Sequence of chain 2.A:
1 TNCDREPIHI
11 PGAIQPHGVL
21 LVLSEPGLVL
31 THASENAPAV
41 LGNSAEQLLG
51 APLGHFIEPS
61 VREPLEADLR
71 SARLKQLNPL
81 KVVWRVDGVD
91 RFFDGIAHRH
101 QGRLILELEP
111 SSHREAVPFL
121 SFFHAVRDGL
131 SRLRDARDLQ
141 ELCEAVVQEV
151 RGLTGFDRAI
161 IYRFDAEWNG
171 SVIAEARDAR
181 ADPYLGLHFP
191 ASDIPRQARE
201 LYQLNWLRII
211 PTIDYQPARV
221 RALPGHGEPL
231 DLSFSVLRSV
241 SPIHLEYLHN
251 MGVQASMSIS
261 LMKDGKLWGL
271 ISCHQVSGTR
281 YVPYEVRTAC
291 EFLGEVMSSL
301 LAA

Binding-site contacts:
Ligand atom CBD contacts residue TYR202 of chain 2.A at 3.4 Å (hydrophobic).
Ligand atom O2D contacts residue SER241 of chain 2.A at 3.0 Å (h-bond).
Ligand atom C4A contacts residue HIS244 of chain 2.A at 3.6 Å.
Ligand atom NC contacts residue ASP193 of chain 2.A at 3.2 Å (salt-bridge).
Ligand atom O2D contacts residue ARG238 of chain 2.A at 2.8 Å (salt-bridge).
Ligand atom CAA contacts residue TYR202 of chain 2.A at 3.5 Å (hydrophobic).
Ligand atom CAD contacts residue TYR202 of chain 2.A at 3.2 Å (hydrophobic).
Ligand atom OC contacts residue ASP193 of chain 2.A at 3.2 Å (salt-bridge).
Ligand atom OB contacts residue SER272 of chain 2.A at 3.2 Å (h-bond).
Ligand atom C1D contacts residue PRO195 of chain 2.A at 3.3 Å (hydrophobic).
Ligand atom O2D contacts residue VAL240 of chain 2.A at 3.4 Å.
Ligand atom C4A contacts residue ILE194 of chain 2.A at 3.5 Å (hydrophobic).
Ligand atom CBB contacts residue TYR184 of chain 2.A at 3.6 Å (hydrophobic).
Ligand atom CGA contacts residue HIS244 of chain 2.A at 3.3 Å.
Ligand atom C1A contacts residue HIS244 of chain 2.A at 3.3 Å.
Ligand atom C2B contacts residue TYR247 of chain 2.A at 3.6 Å (hydrophobic).
Ligand atom CBC contacts residue CYS3 of chain 2.A at 1.8 Å (hydrophobic).
Ligand atom ND contacts residue PRO195 of chain 2.A at 3.6 Å.
Ligand atom CMB contacts residue TYR247 of chain 2.A at 3.2 Å (hydrophobic).
Ligand atom CGD contacts residue ARG238 of chain 2.A at 3.5 Å.
Ligand atom ND contacts residue ASP193 of chain 2.A at 3.1 Å (salt-bridge).
Ligand atom CAC contacts residue CYS3 of chain 2.A at 3.0 Å (hydrophobic).
Ligand atom OC contacts residue TYR247 of chain 2.A at 3.1 Å.
Ligand atom CMD contacts residue SER241 of chain 2.A at 3.4 Å.
Ligand atom CHD contacts residue PRO195 of chain 2.A at 3.5 Å (hydrophobic).
Ligand atom O1A contacts residue SER258 of chain 2.A at 2.7 Å (h-bond).
Ligand atom CHA contacts residue HIS244 of chain 2.A at 3.6 Å.
Ligand atom CBB contacts residue MET251 of chain 2.A at 3.5 Å (hydrophobic).
Ligand atom CHA contacts residue TYR202 of chain 2.A at 3.5 Å (hydrophobic).
Ligand atom C2A contacts residue HIS244 of chain 2.A at 3.6 Å.
Ligand atom NA contacts residue ILE194 of chain 2.A at 3.6 Å.
Ligand atom CGD contacts residue TYR202 of chain 2.A at 3.4 Å (hydrophobic).
Ligand atom O1D contacts residue TYR202 of chain 2.A at 2.5 Å (h-bond).
Ligand atom OB contacts residue HIS274 of chain 2.A at 2.7 Å (h-bond).
Ligand atom NA contacts residue ASP193 of chain 2.A at 3.1 Å (salt-bridge).
Ligand atom NA contacts residue HIS244 of chain 2.A at 3.2 Å.
Ligand atom O1D contacts residue ARG238 of chain 2.A at 2.7 Å (salt-bridge).
Ligand atom O2A contacts residue SER256 of chain 2.A at 3.0 Å (h-bond).
Ligand atom O2A contacts residue HIS244 of chain 2.A at 2.7 Å (h-bond).
Ligand atom CBA contacts residue HIS244 of chain 2.A at 3.3 Å.

This small molecule binds to this protein.
Small molecule (SMILES): C=CC1=C(C)/C(=C/c2[nH]c(Cc3[nH]c(/C=C4\NC(=O)C(C)=C4C=C)c(C)c3CCC(=O)O)c(CCC(=O)O)c2C)NC1=O